Binding-site contacts:
Ligand atom C2 contacts residue ASN1074 of chain 1.A at 2.5 Å.
Ligand atom O5 contacts residue ASN1074 of chain 1.A at 2.2 Å (h-bond).
Ligand atom C1 contacts residue ASN1074 of chain 1.A at 1.4 Å.
Ligand atom C3 contacts residue ASN1074 of chain 1.A at 3.8 Å.
Ligand atom N2 contacts residue ASN1074 of chain 1.A at 3.0 Å (h-bond).
Ligand atom O6 contacts residue ASN1074 of chain 1.A at 4.5 Å.
Ligand atom C8 contacts residue ASN1074 of chain 1.A at 3.8 Å.
Ligand atom C7 contacts residue ASN1074 of chain 1.A at 3.5 Å.
Ligand atom C5 contacts residue ASN1074 of chain 1.A at 3.6 Å.
Ligand atom C4 contacts residue ASN1074 of chain 1.A at 4.2 Å.
Ligand atom O7 contacts residue ASN1074 of chain 1.A at 3.8 Å.

Sequence of chain 1.A:
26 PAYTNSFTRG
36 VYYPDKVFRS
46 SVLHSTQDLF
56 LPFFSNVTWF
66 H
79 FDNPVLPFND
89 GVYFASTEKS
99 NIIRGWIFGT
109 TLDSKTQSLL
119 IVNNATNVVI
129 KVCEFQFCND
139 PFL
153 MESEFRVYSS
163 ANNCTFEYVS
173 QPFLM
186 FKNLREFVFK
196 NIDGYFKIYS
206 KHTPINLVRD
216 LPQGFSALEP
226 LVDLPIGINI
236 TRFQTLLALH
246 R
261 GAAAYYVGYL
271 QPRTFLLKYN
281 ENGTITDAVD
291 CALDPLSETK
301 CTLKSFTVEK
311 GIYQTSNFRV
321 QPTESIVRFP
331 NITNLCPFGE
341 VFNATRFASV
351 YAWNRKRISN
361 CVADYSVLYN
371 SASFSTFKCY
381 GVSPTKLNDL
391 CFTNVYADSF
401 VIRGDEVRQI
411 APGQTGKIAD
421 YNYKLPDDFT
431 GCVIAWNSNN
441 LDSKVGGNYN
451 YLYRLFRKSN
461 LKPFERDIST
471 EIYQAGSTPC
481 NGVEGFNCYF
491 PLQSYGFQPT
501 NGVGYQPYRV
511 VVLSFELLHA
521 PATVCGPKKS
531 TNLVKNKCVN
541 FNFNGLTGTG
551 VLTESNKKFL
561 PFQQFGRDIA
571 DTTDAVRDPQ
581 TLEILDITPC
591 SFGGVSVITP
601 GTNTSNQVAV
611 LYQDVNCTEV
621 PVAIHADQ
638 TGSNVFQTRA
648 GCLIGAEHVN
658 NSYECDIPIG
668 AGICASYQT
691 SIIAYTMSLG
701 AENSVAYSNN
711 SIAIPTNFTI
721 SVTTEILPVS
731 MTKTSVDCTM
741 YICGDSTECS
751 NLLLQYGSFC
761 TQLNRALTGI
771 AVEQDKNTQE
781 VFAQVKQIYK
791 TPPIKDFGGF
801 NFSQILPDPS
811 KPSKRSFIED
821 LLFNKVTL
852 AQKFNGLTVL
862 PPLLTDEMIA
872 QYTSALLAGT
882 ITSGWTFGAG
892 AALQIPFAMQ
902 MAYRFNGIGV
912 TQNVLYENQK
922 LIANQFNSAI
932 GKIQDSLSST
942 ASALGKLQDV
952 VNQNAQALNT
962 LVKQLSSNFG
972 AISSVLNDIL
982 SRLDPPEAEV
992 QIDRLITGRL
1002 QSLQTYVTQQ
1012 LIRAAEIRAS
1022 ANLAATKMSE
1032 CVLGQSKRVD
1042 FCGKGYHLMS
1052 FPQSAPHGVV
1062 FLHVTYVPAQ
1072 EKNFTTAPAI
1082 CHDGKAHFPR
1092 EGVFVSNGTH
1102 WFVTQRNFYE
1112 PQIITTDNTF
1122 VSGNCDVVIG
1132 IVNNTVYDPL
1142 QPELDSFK

The small molecule below binds the protein below.
Small molecule (SMILES): CC(=O)N[C@@H]1[C@@H](O)[C@H](O)[C@@H](CO)O[C@H]1O